Binding-site contacts:
Ligand atom O5 contacts residue THR1035 of chain 1.A at 2.9 Å (h-bond).
Ligand atom O5 contacts residue VAL1036 of chain 1.A at 3.5 Å.
Ligand atom O6 contacts residue VAL1036 of chain 1.A at 3.2 Å.
Ligand atom C4 contacts residue ASN1033 of chain 1.A at 3.2 Å.
Ligand atom C3 contacts residue ASN1033 of chain 1.A at 3.2 Å.
Ligand atom C2 contacts residue ASN1033 of chain 1.A at 2.5 Å.
Ligand atom C5 contacts residue THR1035 of chain 1.A at 4.2 Å.
Ligand atom O6 contacts residue ASN1033 of chain 1.A at 4.3 Å.
Ligand atom O3 contacts residue ASN1033 of chain 1.A at 3.3 Å (h-bond).
Ligand atom C1 contacts residue ASN1033 of chain 1.A at 1.4 Å.
Ligand atom N2 contacts residue ASN1033 of chain 1.A at 3.8 Å.
Ligand atom C1 contacts residue THR1035 of chain 1.A at 3.3 Å.
Ligand atom C6 contacts residue ASN1033 of chain 1.A at 4.2 Å.
Ligand atom O5 contacts residue ASN1033 of chain 1.A at 2.4 Å (h-bond).
Ligand atom C6 contacts residue VAL1036 of chain 1.A at 4.0 Å (hydrophobic).
Ligand atom C5 contacts residue VAL1036 of chain 1.A at 4.3 Å (hydrophobic).
Ligand atom O6 contacts residue THR1035 of chain 1.A at 3.8 Å.
Ligand atom C1 contacts residue VAL1036 of chain 1.A at 4.0 Å (hydrophobic).
Ligand atom C5 contacts residue ASN1033 of chain 1.A at 3.2 Å.

Sequence of chain 1.A:
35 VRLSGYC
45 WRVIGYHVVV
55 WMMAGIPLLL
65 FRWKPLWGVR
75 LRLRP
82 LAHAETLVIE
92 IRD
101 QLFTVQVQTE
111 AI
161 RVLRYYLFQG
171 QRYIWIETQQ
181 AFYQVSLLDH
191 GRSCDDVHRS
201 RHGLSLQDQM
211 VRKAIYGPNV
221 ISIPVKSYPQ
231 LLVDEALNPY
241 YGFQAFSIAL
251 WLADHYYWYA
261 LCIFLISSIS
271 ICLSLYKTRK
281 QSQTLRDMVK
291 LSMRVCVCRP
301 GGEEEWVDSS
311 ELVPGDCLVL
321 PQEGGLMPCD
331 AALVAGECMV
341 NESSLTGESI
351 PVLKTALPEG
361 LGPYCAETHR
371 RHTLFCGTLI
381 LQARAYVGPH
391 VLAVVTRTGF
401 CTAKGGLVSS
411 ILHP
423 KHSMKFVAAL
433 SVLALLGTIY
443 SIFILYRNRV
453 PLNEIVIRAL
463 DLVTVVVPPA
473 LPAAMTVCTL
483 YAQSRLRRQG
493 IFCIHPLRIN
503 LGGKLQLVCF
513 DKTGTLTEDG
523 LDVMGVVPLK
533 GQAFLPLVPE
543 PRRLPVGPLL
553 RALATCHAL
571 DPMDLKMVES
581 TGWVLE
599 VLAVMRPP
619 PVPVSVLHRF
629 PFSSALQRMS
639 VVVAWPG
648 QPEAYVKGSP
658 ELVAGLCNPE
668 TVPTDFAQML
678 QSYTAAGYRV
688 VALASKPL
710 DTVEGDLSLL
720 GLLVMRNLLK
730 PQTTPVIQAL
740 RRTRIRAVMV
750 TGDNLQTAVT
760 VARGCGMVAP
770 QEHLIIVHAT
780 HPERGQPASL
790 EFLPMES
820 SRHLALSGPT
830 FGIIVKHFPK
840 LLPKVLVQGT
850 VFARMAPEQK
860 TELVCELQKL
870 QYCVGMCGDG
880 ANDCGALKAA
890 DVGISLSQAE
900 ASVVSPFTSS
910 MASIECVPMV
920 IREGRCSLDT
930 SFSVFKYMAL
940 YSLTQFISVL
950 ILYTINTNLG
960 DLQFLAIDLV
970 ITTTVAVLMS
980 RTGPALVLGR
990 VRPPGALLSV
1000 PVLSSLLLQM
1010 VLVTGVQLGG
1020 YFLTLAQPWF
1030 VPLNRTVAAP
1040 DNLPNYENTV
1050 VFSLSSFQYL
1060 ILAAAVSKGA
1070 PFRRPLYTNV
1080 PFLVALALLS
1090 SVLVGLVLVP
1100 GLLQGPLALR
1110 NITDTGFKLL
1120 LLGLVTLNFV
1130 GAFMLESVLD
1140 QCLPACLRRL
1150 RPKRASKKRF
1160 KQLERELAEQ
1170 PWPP

This small molecule binds to this protein.
Small molecule (SMILES): CC(=O)N[C@@H]1[C@@H](O)[C@H](O)[C@@H](CO)O[C@H]1O